Binding-site contacts:
Ligand atom C3 contacts residue ASN255 of chain 2.D at 4.0 Å.
Ligand atom N2 contacts residue ASN255 of chain 2.D at 3.1 Å (h-bond).
Ligand atom O5 contacts residue TRP161 of chain 2.D at 4.0 Å.
Ligand atom C2 contacts residue ASN255 of chain 2.D at 2.7 Å.
Ligand atom C3 contacts residue TRP161 of chain 2.D at 4.3 Å (hydrophobic).
Ligand atom C7 contacts residue ASN255 of chain 2.D at 4.1 Å.
Ligand atom C4 contacts residue ASN255 of chain 2.D at 4.3 Å.
Ligand atom C4 contacts residue TRP161 of chain 2.D at 4.2 Å (hydrophobic).
Ligand atom C1 contacts residue ASN255 of chain 2.D at 1.4 Å.
Ligand atom C2 contacts residue TRP161 of chain 2.D at 3.8 Å (hydrophobic).
Ligand atom C8 contacts residue ASN255 of chain 2.D at 4.3 Å.
Ligand atom O3 contacts residue TRP161 of chain 2.D at 3.8 Å.
Ligand atom O5 contacts residue ASN255 of chain 2.D at 2.4 Å (h-bond).
Ligand atom N2 contacts residue TRP161 of chain 2.D at 4.2 Å.
Ligand atom C5 contacts residue ASN255 of chain 2.D at 3.6 Å.
Ligand atom C1 contacts residue TRP161 of chain 2.D at 4.2 Å (hydrophobic).

Sequence of chain 2.D:
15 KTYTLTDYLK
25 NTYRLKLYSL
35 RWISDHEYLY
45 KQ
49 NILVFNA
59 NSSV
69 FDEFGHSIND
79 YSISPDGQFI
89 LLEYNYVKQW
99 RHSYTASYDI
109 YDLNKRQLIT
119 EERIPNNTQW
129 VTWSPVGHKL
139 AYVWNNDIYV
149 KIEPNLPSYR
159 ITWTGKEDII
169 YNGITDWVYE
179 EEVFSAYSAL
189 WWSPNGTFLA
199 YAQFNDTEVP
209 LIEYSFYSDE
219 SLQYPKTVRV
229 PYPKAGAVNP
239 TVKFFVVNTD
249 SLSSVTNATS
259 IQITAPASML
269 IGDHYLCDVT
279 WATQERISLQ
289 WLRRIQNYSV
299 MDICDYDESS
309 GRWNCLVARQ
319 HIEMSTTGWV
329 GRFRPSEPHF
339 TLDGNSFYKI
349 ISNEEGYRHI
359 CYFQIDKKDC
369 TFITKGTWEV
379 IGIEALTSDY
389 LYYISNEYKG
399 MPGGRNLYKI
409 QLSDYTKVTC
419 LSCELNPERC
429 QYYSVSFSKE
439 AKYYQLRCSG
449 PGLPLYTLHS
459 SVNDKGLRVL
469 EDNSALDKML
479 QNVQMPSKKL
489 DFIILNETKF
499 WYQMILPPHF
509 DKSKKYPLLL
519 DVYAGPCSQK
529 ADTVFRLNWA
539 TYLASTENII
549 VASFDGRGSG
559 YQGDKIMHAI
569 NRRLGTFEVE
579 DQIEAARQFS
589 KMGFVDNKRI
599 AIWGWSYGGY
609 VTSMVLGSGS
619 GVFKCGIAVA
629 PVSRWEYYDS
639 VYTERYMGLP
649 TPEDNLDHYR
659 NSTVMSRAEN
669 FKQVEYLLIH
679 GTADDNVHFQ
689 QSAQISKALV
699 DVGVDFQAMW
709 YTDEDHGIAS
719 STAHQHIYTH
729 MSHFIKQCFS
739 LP

The small molecule below binds the protein below.
Small molecule (SMILES): CC(=O)N[C@@H]1[C@@H](O)[C@H](O)[C@@H](CO)O[C@H]1O